Binding-site contacts:
Ligand atom CG1 contacts residue GLY176 of chain 1.A at 3.7 Å.
Ligand atom N contacts residue ASN231 of chain 1.A at 2.8 Å (h-bond).
Ligand atom C contacts residue ASN180 of chain 1.A at 3.6 Å.
Ligand atom O3P contacts residue TYR135 of chain 1.A at 2.6 Å (h-bond).
Ligand atom CB contacts residue GLU187 of chain 1.A at 3.2 Å.
Ligand atom O3P contacts residue ARG134 of chain 1.A at 2.9 Å (salt-bridge).
Ligand atom CB contacts residue GLU19 of chain 1.A at 3.2 Å.
Ligand atom O1P contacts residue ARG61 of chain 1.A at 2.9 Å (salt-bridge).
Ligand atom CG1 contacts residue ASN180 of chain 1.A at 3.7 Å.
Ligand atom O contacts residue UHN1 of chain 1.C at 3.5 Å.
Ligand atom N contacts residue ASN180 of chain 1.A at 2.9 Å (h-bond).
Ligand atom P contacts residue ARG61 of chain 1.A at 3.7 Å.
Ligand atom CA contacts residue GLU19 of chain 1.A at 3.6 Å.
Ligand atom O1P contacts residue ARG134 of chain 1.A at 2.8 Å (salt-bridge).
Ligand atom O contacts residue GLU187 of chain 1.A at 3.2 Å (salt-bridge).
Ligand atom CB contacts residue ASN55 of chain 1.A at 3.4 Å.
Ligand atom O contacts residue VAL183 of chain 1.A at 3.6 Å.
Ligand atom O contacts residue LYS54 of chain 1.A at 3.5 Å.
Ligand atom N contacts residue GLU19 of chain 1.A at 2.8 Å (salt-bridge).
Ligand atom N contacts residue LEU179 of chain 1.A at 3.5 Å.
Ligand atom OG contacts residue GLU19 of chain 1.A at 2.5 Å (salt-bridge).
Ligand atom O contacts residue VAL51 of chain 1.A at 3.6 Å.
Ligand atom CA contacts residue ASN231 of chain 1.A at 3.5 Å.
Ligand atom O contacts residue VAL51 of chain 1.A at 3.5 Å.
Ligand atom NH1 contacts residue GLY58 of chain 1.A at 3.6 Å.
Ligand atom NE contacts residue ASN55 of chain 1.A at 3.1 Å (h-bond).
Ligand atom C contacts residue GLU19 of chain 1.A at 3.6 Å.
Ligand atom CD1 contacts residue GLY176 of chain 1.A at 3.6 Å.
Ligand atom CA contacts residue ASN55 of chain 1.A at 3.4 Å.
Ligand atom CB contacts residue TRP235 of chain 1.A at 3.4 Å (hydrophobic).
Ligand atom O2P contacts residue ARG61 of chain 1.A at 2.9 Å (salt-bridge).
Ligand atom O contacts residue ASN231 of chain 1.A at 2.9 Å (h-bond).
Ligand atom CG1 contacts residue LEU179 of chain 1.A at 3.6 Å (hydrophobic).
Ligand atom O contacts residue ASN55 of chain 1.A at 2.9 Å (h-bond).
Ligand atom O contacts residue LYS54 of chain 1.A at 3.7 Å.
Ligand atom N contacts residue LEU234 of chain 1.A at 3.4 Å.
Ligand atom C contacts residue ASN231 of chain 1.A at 3.6 Å.
Ligand atom CA contacts residue ASN180 of chain 1.A at 3.4 Å.
Ligand atom CB contacts residue ASN180 of chain 1.A at 3.2 Å.
Ligand atom C contacts residue ASN55 of chain 1.A at 3.5 Å.

This small molecule binds to this protein.
Small molecule (SMILES): CC[C@H](C)[C@H](NC(=O)[C@H](COP(=O)(O)O)NC(=O)CNC(=O)[C@H](C)N)C(=O)N1CCC[C@H]1C(=O)NCC(=O)N[C@@H](CCCN=C(N)N)C(=O)N[C@@H](C)C(=O)N[C@H](C=O)CO

Sequence of chain 1.A:
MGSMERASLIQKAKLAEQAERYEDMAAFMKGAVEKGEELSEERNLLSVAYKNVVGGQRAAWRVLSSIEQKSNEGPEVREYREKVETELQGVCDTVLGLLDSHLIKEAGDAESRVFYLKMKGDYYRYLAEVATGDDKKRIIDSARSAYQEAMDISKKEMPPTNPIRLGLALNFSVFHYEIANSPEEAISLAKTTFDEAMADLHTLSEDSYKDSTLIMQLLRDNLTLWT